Sequence of chain 1.A:
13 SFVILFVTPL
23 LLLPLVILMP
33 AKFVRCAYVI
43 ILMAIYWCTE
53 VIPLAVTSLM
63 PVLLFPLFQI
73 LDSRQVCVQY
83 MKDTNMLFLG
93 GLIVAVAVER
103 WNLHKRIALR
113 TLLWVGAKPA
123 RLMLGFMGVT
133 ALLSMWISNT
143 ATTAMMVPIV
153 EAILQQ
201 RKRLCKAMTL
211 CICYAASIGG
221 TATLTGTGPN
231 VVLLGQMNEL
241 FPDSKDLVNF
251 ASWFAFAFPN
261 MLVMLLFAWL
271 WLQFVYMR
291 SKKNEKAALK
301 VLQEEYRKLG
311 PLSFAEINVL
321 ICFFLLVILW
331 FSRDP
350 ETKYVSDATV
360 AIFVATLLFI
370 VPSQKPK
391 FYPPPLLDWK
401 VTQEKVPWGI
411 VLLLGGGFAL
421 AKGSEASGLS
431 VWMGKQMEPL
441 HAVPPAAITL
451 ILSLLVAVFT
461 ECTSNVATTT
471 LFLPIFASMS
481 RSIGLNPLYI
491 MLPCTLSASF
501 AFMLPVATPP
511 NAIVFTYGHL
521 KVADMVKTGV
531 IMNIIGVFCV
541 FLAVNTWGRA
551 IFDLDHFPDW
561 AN

Binding-site contacts:
Ligand atom C08 contacts residue ILE410 of chain 1.A at 4.0 Å (hydrophobic).
Ligand atom C14 contacts residue THR227 of chain 1.A at 3.9 Å.
Ligand atom O17 contacts residue VAL466 of chain 1.A at 3.2 Å.
Ligand atom O21 contacts residue GLY228 of chain 1.A at 3.4 Å (h-bond).
Ligand atom O20 contacts residue GLY226 of chain 1.A at 3.7 Å.
Ligand atom C18 contacts residue ASN141 of chain 1.A at 3.7 Å.
Ligand atom C01 contacts residue ILE410 of chain 1.A at 3.1 Å (hydrophobic).
Ligand atom O17 contacts residue GLY228 of chain 1.A at 4.3 Å.
Ligand atom C07 contacts residue ILE410 of chain 1.A at 3.8 Å (hydrophobic).
Ligand atom O20 contacts residue ASN141 of chain 1.A at 3.2 Å (h-bond).
Ligand atom C18 contacts residue SER140 of chain 1.A at 4.2 Å.
Ligand atom C03 contacts residue TRP399 of chain 1.B at 4.1 Å (hydrophobic).
Ligand atom C15 contacts residue THR227 of chain 1.A at 3.9 Å.
Ligand atom C15 contacts residue THR508 of chain 1.A at 4.2 Å.
Ligand atom C14 contacts residue THR508 of chain 1.A at 4.0 Å.
Ligand atom O17 contacts residue THR227 of chain 1.A at 3.3 Å (h-bond).
Ligand atom O19 contacts residue SER140 of chain 1.A at 3.9 Å.
Ligand atom C18 contacts residue THR227 of chain 1.A at 4.1 Å.
Ligand atom C04 contacts residue TRP399 of chain 1.B at 4.2 Å (hydrophobic).
Ligand atom C15 contacts residue ASN465 of chain 1.A at 3.8 Å.
Ligand atom C18 contacts residue THR142 of chain 1.A at 4.0 Å.
Ligand atom C15 contacts residue VAL466 of chain 1.A at 4.3 Å (hydrophobic).
Ligand atom C01 contacts residue PRO407 of chain 1.A at 4.2 Å (hydrophobic).
Ligand atom O19 contacts residue ASN141 of chain 1.A at 3.4 Å.
Ligand atom C01 contacts residue GLY409 of chain 1.A at 3.2 Å.
Ligand atom C15 contacts residue SER464 of chain 1.A at 4.1 Å.
Ligand atom O21 contacts residue THR227 of chain 1.A at 2.5 Å (h-bond).
Ligand atom O17 contacts residue PRO229 of chain 1.A at 4.2 Å.
Ligand atom C06 contacts residue ILE410 of chain 1.A at 4.2 Å (hydrophobic).
Ligand atom O20 contacts residue SER140 of chain 1.A at 3.7 Å.
Ligand atom O17 contacts residue ASN465 of chain 1.A at 3.8 Å.
Ligand atom C01 contacts residue TRP399 of chain 1.B at 4.3 Å (hydrophobic).
Ligand atom O16 contacts residue PRO509 of chain 1.A at 4.3 Å.
Ligand atom O16 contacts residue THR508 of chain 1.A at 3.5 Å (h-bond).
Ligand atom O16 contacts residue ASN465 of chain 1.A at 3.1 Å (h-bond).
Ligand atom O19 contacts residue THR142 of chain 1.A at 2.9 Å (h-bond).
Ligand atom O16 contacts residue SER464 of chain 1.A at 3.4 Å (h-bond).
Ligand atom O20 contacts residue THR227 of chain 1.A at 3.6 Å.
Ligand atom C13 contacts residue THR227 of chain 1.A at 3.6 Å.
Ligand atom C11 contacts residue ILE410 of chain 1.A at 4.1 Å (hydrophobic).

Sequence of chain 1.B:
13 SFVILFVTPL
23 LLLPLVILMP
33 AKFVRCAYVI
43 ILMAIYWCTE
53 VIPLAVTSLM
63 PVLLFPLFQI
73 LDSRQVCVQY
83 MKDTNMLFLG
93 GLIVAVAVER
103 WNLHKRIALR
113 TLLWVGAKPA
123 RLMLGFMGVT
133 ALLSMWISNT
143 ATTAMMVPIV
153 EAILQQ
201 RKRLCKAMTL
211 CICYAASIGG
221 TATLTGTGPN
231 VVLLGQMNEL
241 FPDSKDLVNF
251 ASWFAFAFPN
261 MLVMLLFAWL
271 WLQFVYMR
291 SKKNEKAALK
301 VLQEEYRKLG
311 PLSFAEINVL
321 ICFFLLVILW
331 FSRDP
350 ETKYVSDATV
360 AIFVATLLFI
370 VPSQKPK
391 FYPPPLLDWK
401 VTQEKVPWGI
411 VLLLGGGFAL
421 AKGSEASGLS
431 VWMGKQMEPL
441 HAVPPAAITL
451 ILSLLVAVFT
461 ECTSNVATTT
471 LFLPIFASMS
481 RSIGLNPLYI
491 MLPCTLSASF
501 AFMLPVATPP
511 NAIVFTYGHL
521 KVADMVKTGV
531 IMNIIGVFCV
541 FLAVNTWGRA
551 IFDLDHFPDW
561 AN

A small-molecule ligand and the protein it binds are described below.
Small molecule (SMILES): CC(C)(C)c1ccc(CC[C@@](O)(CC(=O)O)C(=O)O)cc1